This protein binds this small molecule.
Small molecule (SMILES): C[C@]12CCC(=O)C[C@@H]1CC[C@@H]1[C@@H]2CC[C@]2(C)C(=O)CC[C@@H]12

Binding-site contacts:
Ligand atom O17 contacts residue VAL225 of chain 2.A at 3.8 Å.
Ligand atom C16 contacts residue PHE259 of chain 2.A at 3.9 Å (hydrophobic).
Ligand atom O17 contacts residue VAL283 of chain 2.A at 3.9 Å.
Ligand atom C12 contacts residue VAL225 of chain 2.A at 4.0 Å (hydrophobic).
Ligand atom O17 contacts residue HIS221 of chain 2.A at 2.6 Å (h-bond).
Ligand atom C3 contacts residue PRO187 of chain 2.A at 4.4 Å (hydrophobic).
Ligand atom C18 contacts residue VAL283 of chain 2.A at 4.0 Å (hydrophobic).
Ligand atom C11 contacts residue SER222 of chain 2.A at 3.6 Å.
Ligand atom C17 contacts residue VAL225 of chain 2.A at 4.2 Å (hydrophobic).
Ligand atom O17 contacts residue GLU282 of chain 2.A at 3.7 Å.
Ligand atom C5 contacts residue PRO187 of chain 2.A at 4.0 Å (hydrophobic).
Ligand atom C14 contacts residue PHE259 of chain 2.A at 4.2 Å (hydrophobic).
Ligand atom C17 contacts residue MET279 of chain 2.A at 4.4 Å (hydrophobic).
Ligand atom C6 contacts residue VAL143 of chain 2.A at 3.3 Å (hydrophobic).
Ligand atom C11 contacts residue TYR218 of chain 2.A at 3.9 Å (hydrophobic).
Ligand atom C16 contacts residue MET279 of chain 2.A at 4.0 Å (hydrophobic).
Ligand atom C17 contacts residue VAL283 of chain 2.A at 4.4 Å (hydrophobic).
Ligand atom C7 contacts residue VAL143 of chain 2.A at 3.5 Å (hydrophobic).
Ligand atom C13 contacts residue HIS221 of chain 2.A at 4.4 Å.
Ligand atom C15 contacts residue LEU149 of chain 2.A at 3.9 Å (hydrophobic).
Ligand atom O3 contacts residue PRO187 of chain 2.A at 4.2 Å.
Ligand atom C18 contacts residue MET279 of chain 2.A at 4.4 Å (hydrophobic).
Ligand atom C15 contacts residue MET279 of chain 2.A at 4.2 Å (hydrophobic).
Ligand atom C7 contacts residue PHE259 of chain 2.A at 4.0 Å (hydrophobic).
Ligand atom C18 contacts residue LEU149 of chain 2.A at 3.8 Å (hydrophobic).
Ligand atom C12 contacts residue SER222 of chain 2.A at 3.9 Å.
Ligand atom C6 contacts residue PRO187 of chain 2.A at 4.0 Å (hydrophobic).
Ligand atom C15 contacts residue PHE259 of chain 2.A at 3.8 Å (hydrophobic).
Ligand atom C17 contacts residue HIS221 of chain 2.A at 3.7 Å.
Ligand atom C14 contacts residue VAL225 of chain 2.A at 4.4 Å (hydrophobic).
Ligand atom C8 contacts residue LEU149 of chain 2.A at 4.2 Å (hydrophobic).
Ligand atom C12 contacts residue HIS221 of chain 2.A at 3.9 Å.
Ligand atom C1 contacts residue SER222 of chain 2.A at 3.4 Å.
Ligand atom C2 contacts residue SER222 of chain 2.A at 4.2 Å.
Ligand atom C19 contacts residue TYR218 of chain 2.A at 3.7 Å (hydrophobic).
Ligand atom C6 contacts residue LEU149 of chain 2.A at 4.4 Å (hydrophobic).
Ligand atom C4 contacts residue PRO187 of chain 2.A at 4.1 Å (hydrophobic).
Ligand atom C18 contacts residue TYR218 of chain 2.A at 4.2 Å (hydrophobic).
Ligand atom C7 contacts residue PRO187 of chain 2.A at 4.2 Å (hydrophobic).
Ligand atom C19 contacts residue LEU149 of chain 2.A at 3.8 Å (hydrophobic).

Sequence of chain 2.A:
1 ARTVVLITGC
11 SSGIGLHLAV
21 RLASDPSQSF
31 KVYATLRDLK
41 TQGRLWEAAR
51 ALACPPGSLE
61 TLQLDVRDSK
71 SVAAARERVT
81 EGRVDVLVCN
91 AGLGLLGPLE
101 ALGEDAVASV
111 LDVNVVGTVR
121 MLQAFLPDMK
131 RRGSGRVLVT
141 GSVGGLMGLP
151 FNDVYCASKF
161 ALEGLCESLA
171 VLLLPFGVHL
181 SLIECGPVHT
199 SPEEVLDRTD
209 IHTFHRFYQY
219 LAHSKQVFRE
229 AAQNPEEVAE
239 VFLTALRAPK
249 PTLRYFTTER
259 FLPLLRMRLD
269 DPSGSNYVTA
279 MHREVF